This small molecule binds to this protein.
Small molecule (SMILES): CC(=O)N[C@@H]1[C@@H](O)[C@H](O)[C@@H](CO)O[C@H]1O

Binding-site contacts:
Ligand atom C2 contacts residue ASN631 of chain 1.B at 2.5 Å.
Ligand atom O7 contacts residue ASN631 of chain 1.B at 3.1 Å (h-bond).
Ligand atom C8 contacts residue ASN631 of chain 1.B at 4.2 Å.
Ligand atom O5 contacts residue ASN631 of chain 1.B at 2.4 Å (h-bond).
Ligand atom N2 contacts residue ASN631 of chain 1.B at 2.9 Å (h-bond).
Ligand atom C5 contacts residue ASN631 of chain 1.B at 3.7 Å.
Ligand atom C3 contacts residue ASN631 of chain 1.B at 3.8 Å.
Ligand atom C1 contacts residue ASN631 of chain 1.B at 1.4 Å.
Ligand atom C4 contacts residue ASN631 of chain 1.B at 4.2 Å.
Ligand atom C7 contacts residue ASN631 of chain 1.B at 3.4 Å.

Sequence of chain 1.B:
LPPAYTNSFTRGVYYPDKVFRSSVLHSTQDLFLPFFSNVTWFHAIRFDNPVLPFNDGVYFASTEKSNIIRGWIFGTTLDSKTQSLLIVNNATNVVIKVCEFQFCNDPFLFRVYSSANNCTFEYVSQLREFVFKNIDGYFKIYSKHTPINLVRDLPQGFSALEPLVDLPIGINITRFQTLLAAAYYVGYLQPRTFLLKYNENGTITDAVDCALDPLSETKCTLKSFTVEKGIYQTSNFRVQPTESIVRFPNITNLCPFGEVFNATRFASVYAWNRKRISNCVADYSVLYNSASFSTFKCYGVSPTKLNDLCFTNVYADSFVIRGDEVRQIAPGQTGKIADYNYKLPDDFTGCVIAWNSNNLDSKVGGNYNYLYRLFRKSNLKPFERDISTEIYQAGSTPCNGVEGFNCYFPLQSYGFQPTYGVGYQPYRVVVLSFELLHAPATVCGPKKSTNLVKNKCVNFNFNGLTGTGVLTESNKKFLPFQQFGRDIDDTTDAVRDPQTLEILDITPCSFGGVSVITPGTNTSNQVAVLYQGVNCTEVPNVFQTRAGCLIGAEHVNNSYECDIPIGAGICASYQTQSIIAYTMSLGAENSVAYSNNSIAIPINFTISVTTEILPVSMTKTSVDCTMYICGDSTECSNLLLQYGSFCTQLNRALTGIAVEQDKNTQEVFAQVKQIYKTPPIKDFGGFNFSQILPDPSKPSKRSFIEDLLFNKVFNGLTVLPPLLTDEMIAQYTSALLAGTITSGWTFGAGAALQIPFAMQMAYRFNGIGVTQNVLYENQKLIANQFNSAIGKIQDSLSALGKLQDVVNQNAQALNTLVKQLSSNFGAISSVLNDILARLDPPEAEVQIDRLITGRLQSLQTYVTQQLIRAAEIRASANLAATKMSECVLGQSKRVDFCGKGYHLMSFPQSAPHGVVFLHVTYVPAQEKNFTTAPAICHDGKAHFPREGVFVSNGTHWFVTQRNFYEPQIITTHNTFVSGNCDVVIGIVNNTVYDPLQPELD